Sequence of chain 1.B:
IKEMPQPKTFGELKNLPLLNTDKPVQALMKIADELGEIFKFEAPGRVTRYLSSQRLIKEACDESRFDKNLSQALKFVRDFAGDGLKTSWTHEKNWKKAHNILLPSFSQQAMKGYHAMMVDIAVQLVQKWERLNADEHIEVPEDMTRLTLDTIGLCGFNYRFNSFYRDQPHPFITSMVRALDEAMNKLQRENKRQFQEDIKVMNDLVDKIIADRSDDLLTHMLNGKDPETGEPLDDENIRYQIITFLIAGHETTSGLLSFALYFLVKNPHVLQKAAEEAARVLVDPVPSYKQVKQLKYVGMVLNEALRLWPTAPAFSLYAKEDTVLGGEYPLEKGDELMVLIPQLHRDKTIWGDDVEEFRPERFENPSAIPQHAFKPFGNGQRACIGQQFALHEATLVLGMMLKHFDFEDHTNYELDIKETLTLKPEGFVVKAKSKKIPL

Binding-site contacts:
Ligand atom C3 contacts residue LYS89 of chain 1.B at 3.7 Å.
Ligand atom C14 contacts residue TYR53 of chain 1.B at 3.7 Å (hydrophobic).
Ligand atom N2 contacts residue IC61 of chain 1.I at 1.6 Å.
Ligand atom O16 contacts residue MET356 of chain 1.B at 3.6 Å.
Ligand atom C3 contacts residue HOA1 of chain 1.J at 3.6 Å.
Ligand atom C09 contacts residue IC61 of chain 1.I at 0.5 Å.
Ligand atom N5 contacts residue IC61 of chain 1.I at 0.7 Å (h-bond).
Ligand atom O16 contacts residue TYR53 of chain 1.B at 2.5 Å (h-bond).
Ligand atom O16 contacts residue IC61 of chain 1.I at 1.2 Å (h-bond).
Ligand atom C18 contacts residue IC61 of chain 1.I at 3.0 Å.
Ligand atom C3 contacts residue ALA330 of chain 1.B at 3.6 Å (hydrophobic).
Ligand atom C4 contacts residue IC61 of chain 1.I at 0.7 Å.
Ligand atom N12 contacts residue IC61 of chain 1.I at 0.2 Å.
Ligand atom N2 contacts residue LYS89 of chain 1.B at 3.6 Å.
Ligand atom C14 contacts residue IC61 of chain 1.I at 0.6 Å.
Ligand atom C11 contacts residue IC61 of chain 1.I at 0.3 Å.
Ligand atom C7 contacts residue LEU439 of chain 1.B at 3.6 Å (hydrophobic).
Ligand atom C22 contacts residue PRO27 of chain 1.B at 3.6 Å (hydrophobic).
Ligand atom C10 contacts residue IC61 of chain 1.I at 0.7 Å.
Ligand atom C3 contacts residue HEM1 of chain 1.G at 3.5 Å.
Ligand atom N2 contacts residue ALA330 of chain 1.B at 3.4 Å.
Ligand atom C21 contacts residue PRO27 of chain 1.B at 3.6 Å (hydrophobic).
Ligand atom O15 contacts residue IC61 of chain 1.I at 0.7 Å (h-bond).
Ligand atom C23 contacts residue IC61 of chain 1.I at 3.3 Å.
Ligand atom C6 contacts residue IC61 of chain 1.I at 0.9 Å.
Ligand atom C13 contacts residue IC61 of chain 1.I at 1.3 Å.
Ligand atom O24 contacts residue MET356 of chain 1.B at 3.2 Å.
Ligand atom C17 contacts residue VAL28 of chain 1.B at 3.5 Å (hydrophobic).
Ligand atom O24 contacts residue ALA332 of chain 1.B at 3.4 Å.
Ligand atom N2 contacts residue HOA1 of chain 1.J at 2.9 Å (h-bond).
Ligand atom C10 contacts residue ALA76 of chain 1.B at 3.6 Å (hydrophobic).
Ligand atom O24 contacts residue IC61 of chain 1.I at 1.2 Å.
Ligand atom C8 contacts residue IC61 of chain 1.I at 0.6 Å.
Ligand atom C1 contacts residue LYS89 of chain 1.B at 3.5 Å.
Ligand atom C1 contacts residue IC61 of chain 1.I at 0.6 Å.
Ligand atom C3 contacts residue IC61 of chain 1.I at 1.2 Å.
Ligand atom C21 contacts residue LEU190 of chain 1.B at 3.7 Å (hydrophobic).
Ligand atom C19 contacts residue IC61 of chain 1.I at 3.5 Å.
Ligand atom C7 contacts residue IC61 of chain 1.I at 1.1 Å.
Ligand atom C17 contacts residue IC61 of chain 1.I at 2.4 Å.

The small molecule below binds the protein below.
Small molecule (SMILES): O=C(CCCCCn1ccnc1)N[C@@H](Cc1ccccc1)C(=O)O